Sequence of chain 1.B:
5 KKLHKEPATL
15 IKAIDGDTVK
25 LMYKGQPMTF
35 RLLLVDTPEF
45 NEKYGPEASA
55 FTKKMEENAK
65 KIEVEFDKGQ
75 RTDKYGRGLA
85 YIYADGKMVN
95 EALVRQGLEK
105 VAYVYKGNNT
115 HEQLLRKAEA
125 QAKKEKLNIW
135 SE

Binding-site contacts:
Ligand atom C5M contacts residue LEU36 of chain 1.B at 3.9 Å (hydrophobic).
Ligand atom C2 contacts residue ASP77 of chain 1.B at 3.9 Å.
Ligand atom O5' contacts residue ARG35 of chain 1.B at 3.7 Å.
Ligand atom C5M contacts residue TYR107 of chain 1.B at 3.6 Å (hydrophobic).
Ligand atom O4' contacts residue ASP77 of chain 1.B at 4.2 Å.
Ligand atom P2 contacts residue ARG81 of chain 1.B at 3.8 Å.
Ligand atom C4' contacts residue TYR79 of chain 1.B at 4.1 Å (hydrophobic).
Ligand atom O5P contacts residue ARG35 of chain 1.B at 2.8 Å (salt-bridge).
Ligand atom O2 contacts residue ASP77 of chain 1.B at 3.8 Å.
Ligand atom O3' contacts residue TYR79 of chain 1.B at 4.1 Å.
Ligand atom C5M contacts residue ARG35 of chain 1.B at 3.6 Å.
Ligand atom O1P contacts residue LYS78 of chain 1.B at 3.0 Å (salt-bridge).
Ligand atom P2 contacts residue ARG35 of chain 1.B at 3.5 Å.
Ligand atom O4 contacts residue LEU37 of chain 1.B at 3.9 Å.
Ligand atom C4 contacts residue LEU83 of chain 1.B at 3.6 Å (hydrophobic).
Ligand atom C4' contacts residue TYR107 of chain 1.B at 4.1 Å (hydrophobic).
Ligand atom O4' contacts residue TYR79 of chain 1.B at 4.1 Å.
Ligand atom C4' contacts residue ARG81 of chain 1.B at 3.8 Å.
Ligand atom O4 contacts residue TYR107 of chain 1.B at 4.1 Å.
Ligand atom P1 contacts residue TYR79 of chain 1.B at 3.4 Å.
Ligand atom O4 contacts residue LEU83 of chain 1.B at 3.6 Å.
Ligand atom O6P contacts residue ASP40 of chain 1.B at 3.4 Å (salt-bridge).
Ligand atom C2' contacts residue TYR107 of chain 1.B at 3.7 Å (hydrophobic).
Ligand atom C4 contacts residue TYR107 of chain 1.B at 4.1 Å (hydrophobic).
Ligand atom O6P contacts residue ARG35 of chain 1.B at 2.9 Å (salt-bridge).
Ligand atom O3' contacts residue LYS78 of chain 1.B at 4.1 Å.
Ligand atom O2P contacts residue TYR79 of chain 1.B at 2.5 Å (h-bond).
Ligand atom C6 contacts residue ARG81 of chain 1.B at 4.2 Å.
Ligand atom O1P contacts residue TYR79 of chain 1.B at 3.1 Å (h-bond).
Ligand atom C5' contacts residue TYR107 of chain 1.B at 3.4 Å (hydrophobic).
Ligand atom O5' contacts residue ARG81 of chain 1.B at 3.0 Å (salt-bridge).
Ligand atom N3 contacts residue LEU83 of chain 1.B at 4.0 Å.
Ligand atom C3' contacts residue TYR107 of chain 1.B at 3.6 Å (hydrophobic).
Ligand atom C6 contacts residue TYR107 of chain 1.B at 4.0 Å (hydrophobic).
Ligand atom C5 contacts residue TYR107 of chain 1.B at 3.9 Å (hydrophobic).
Ligand atom C1' contacts residue ARG81 of chain 1.B at 4.1 Å.
Ligand atom O4' contacts residue ARG81 of chain 1.B at 3.0 Å (salt-bridge).
Ligand atom C5 contacts residue LEU83 of chain 1.B at 3.9 Å (hydrophobic).
Ligand atom O5P contacts residue ARG81 of chain 1.B at 2.8 Å (salt-bridge).
Ligand atom C5' contacts residue ARG81 of chain 1.B at 3.9 Å.

This small molecule binds to this protein.
Small molecule (SMILES): Cc1cn([C@H]2C[C@H](OP(=O)(O)O)[C@@H](COP(=O)(O)O)O2)c(=O)[nH]c1=O